Sequence of chain 1.A:
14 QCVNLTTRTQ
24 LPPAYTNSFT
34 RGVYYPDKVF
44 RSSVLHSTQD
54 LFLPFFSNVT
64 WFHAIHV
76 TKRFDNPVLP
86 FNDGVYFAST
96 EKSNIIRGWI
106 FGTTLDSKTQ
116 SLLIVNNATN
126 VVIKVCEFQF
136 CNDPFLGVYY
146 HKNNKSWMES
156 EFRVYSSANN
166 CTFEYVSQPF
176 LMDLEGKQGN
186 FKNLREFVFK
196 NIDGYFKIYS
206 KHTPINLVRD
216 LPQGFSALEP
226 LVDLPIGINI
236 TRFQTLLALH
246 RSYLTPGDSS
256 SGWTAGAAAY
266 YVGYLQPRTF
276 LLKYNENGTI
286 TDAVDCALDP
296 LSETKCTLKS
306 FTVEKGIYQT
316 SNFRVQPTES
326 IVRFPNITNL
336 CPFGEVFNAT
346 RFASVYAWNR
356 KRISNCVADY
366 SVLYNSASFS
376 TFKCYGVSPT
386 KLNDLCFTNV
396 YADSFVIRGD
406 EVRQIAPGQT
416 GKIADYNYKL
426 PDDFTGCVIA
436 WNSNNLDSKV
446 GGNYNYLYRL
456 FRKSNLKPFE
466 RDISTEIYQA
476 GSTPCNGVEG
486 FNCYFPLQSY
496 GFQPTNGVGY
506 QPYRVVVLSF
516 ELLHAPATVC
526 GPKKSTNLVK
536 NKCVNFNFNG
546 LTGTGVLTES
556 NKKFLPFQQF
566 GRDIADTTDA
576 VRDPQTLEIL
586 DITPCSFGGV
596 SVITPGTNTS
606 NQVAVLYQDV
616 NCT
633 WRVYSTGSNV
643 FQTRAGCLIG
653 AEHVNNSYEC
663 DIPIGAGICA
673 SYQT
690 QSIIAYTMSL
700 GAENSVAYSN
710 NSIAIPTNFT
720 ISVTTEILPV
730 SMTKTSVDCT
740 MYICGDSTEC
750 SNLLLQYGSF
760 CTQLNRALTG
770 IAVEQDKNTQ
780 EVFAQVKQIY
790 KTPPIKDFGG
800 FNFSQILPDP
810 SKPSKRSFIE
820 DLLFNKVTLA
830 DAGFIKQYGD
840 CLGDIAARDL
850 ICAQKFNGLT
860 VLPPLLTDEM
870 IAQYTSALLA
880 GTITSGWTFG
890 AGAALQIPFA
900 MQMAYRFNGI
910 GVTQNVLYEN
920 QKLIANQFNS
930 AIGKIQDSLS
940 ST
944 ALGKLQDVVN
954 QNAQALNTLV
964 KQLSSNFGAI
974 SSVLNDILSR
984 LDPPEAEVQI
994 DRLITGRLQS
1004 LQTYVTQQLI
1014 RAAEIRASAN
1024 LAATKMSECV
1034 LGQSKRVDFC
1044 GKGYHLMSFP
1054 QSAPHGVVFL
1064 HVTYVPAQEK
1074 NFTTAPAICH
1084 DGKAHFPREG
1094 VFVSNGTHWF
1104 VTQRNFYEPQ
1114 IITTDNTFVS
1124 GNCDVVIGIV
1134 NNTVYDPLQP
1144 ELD

Binding-site contacts:
Ligand atom C4 contacts residue ASN61 of chain 1.A at 4.3 Å.
Ligand atom C2 contacts residue ASN61 of chain 1.A at 2.3 Å.
Ligand atom N2 contacts residue TYR28 of chain 1.A at 4.2 Å.
Ligand atom C3 contacts residue ASN61 of chain 1.A at 3.6 Å.
Ligand atom C8 contacts residue ASN61 of chain 1.A at 2.8 Å.
Ligand atom C1 contacts residue ASN61 of chain 1.A at 1.5 Å.
Ligand atom C7 contacts residue ASN61 of chain 1.A at 2.8 Å.
Ligand atom O7 contacts residue ASN61 of chain 1.A at 3.5 Å (h-bond).
Ligand atom C5 contacts residue ASN61 of chain 1.A at 3.9 Å.
Ligand atom C1 contacts residue TYR28 of chain 1.A at 4.1 Å (hydrophobic).
Ligand atom C5 contacts residue TYR28 of chain 1.A at 4.4 Å (hydrophobic).
Ligand atom O5 contacts residue ASN61 of chain 1.A at 2.8 Å (h-bond).
Ligand atom N2 contacts residue ASN61 of chain 1.A at 2.4 Å (h-bond).

This small molecule binds to this protein.
Small molecule (SMILES): CC(=O)N[C@@H]1[C@@H](O)[C@H](O)[C@@H](CO)O[C@H]1O